Binding-site contacts:
Ligand atom N7 contacts residue GLU203 of chain 3.A at 2.7 Å (salt-bridge).
Ligand atom N3 contacts residue ALA119 of chain 3.A at 3.7 Å.
Ligand atom C8 contacts residue MET221 of chain 3.A at 3.7 Å (hydrophobic).
Ligand atom N9 contacts residue DMS1 of chain 3.E at 3.9 Å.
Ligand atom C6 contacts residue GLU203 of chain 3.A at 3.9 Å.
Ligand atom N3 contacts residue LEU118 of chain 3.A at 3.6 Å.
Ligand atom C4 contacts residue TYR202 of chain 3.A at 3.9 Å (hydrophobic).
Ligand atom C8 contacts residue GLU203 of chain 3.A at 3.6 Å.
Ligand atom N1 contacts residue GLY120 of chain 3.A at 3.8 Å.
Ligand atom C6 contacts residue ALA119 of chain 3.A at 3.9 Å (hydrophobic).
Ligand atom N9 contacts residue MET221 of chain 3.A at 3.9 Å.
Ligand atom N9 contacts residue GLY220 of chain 3.A at 3.8 Å.
Ligand atom N7 contacts residue VAL219 of chain 3.A at 3.8 Å.
Ligand atom C8 contacts residue VAL219 of chain 3.A at 3.7 Å (hydrophobic).
Ligand atom C5 contacts residue GLU203 of chain 3.A at 3.8 Å.
Ligand atom C6 contacts residue GLY120 of chain 3.A at 3.5 Å.
Ligand atom C4 contacts residue ALA119 of chain 3.A at 3.9 Å (hydrophobic).
Ligand atom N6 contacts residue SER247 of chain 3.A at 3.9 Å.
Ligand atom C6 contacts residue ASN245 of chain 3.A at 3.6 Å.
Ligand atom C5 contacts residue ALA119 of chain 3.A at 4.0 Å (hydrophobic).
Ligand atom N1 contacts residue ALA244 of chain 3.A at 3.7 Å.
Ligand atom N6 contacts residue GLY120 of chain 3.A at 3.5 Å.
Ligand atom C4 contacts residue GLY120 of chain 3.A at 3.8 Å.
Ligand atom N1 contacts residue ASN245 of chain 3.A at 3.5 Å (h-bond).
Ligand atom N1 contacts residue VAL262 of chain 3.A at 4.0 Å.
Ligand atom C2 contacts residue ALA244 of chain 3.A at 3.8 Å (hydrophobic).
Ligand atom C5 contacts residue GLY120 of chain 3.A at 3.5 Å.
Ligand atom N6 contacts residue TYR202 of chain 3.A at 4.0 Å.
Ligand atom N9 contacts residue VAL219 of chain 3.A at 4.0 Å.
Ligand atom N7 contacts residue GLY120 of chain 3.A at 4.0 Å.
Ligand atom N3 contacts residue DMS1 of chain 3.E at 3.6 Å.
Ligand atom C2 contacts residue VAL262 of chain 3.A at 3.8 Å (hydrophobic).
Ligand atom C8 contacts residue GLY220 of chain 3.A at 3.7 Å.
Ligand atom C6 contacts residue TYR202 of chain 3.A at 3.8 Å (hydrophobic).
Ligand atom N6 contacts residue ASN245 of chain 3.A at 2.9 Å (h-bond).
Ligand atom C5 contacts residue TYR202 of chain 3.A at 3.6 Å (hydrophobic).
Ligand atom N1 contacts residue ALA119 of chain 3.A at 3.8 Å.
Ligand atom N7 contacts residue TYR202 of chain 3.A at 3.8 Å.
Ligand atom C2 contacts residue ALA119 of chain 3.A at 3.7 Å (hydrophobic).
Ligand atom N6 contacts residue GLU203 of chain 3.A at 3.0 Å (salt-bridge).

A small-molecule ligand and the protein it binds are described below.
Small molecule (SMILES): Nc1ncnc2[nH]cnc12

Sequence of chain 3.A:
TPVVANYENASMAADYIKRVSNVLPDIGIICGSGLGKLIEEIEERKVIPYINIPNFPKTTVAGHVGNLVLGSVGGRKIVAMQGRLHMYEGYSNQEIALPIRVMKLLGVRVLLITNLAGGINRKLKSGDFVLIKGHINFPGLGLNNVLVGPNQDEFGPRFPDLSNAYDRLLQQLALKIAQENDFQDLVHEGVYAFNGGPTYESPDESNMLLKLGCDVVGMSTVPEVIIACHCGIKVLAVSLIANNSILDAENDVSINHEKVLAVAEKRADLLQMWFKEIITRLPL